This small molecule binds to this protein.
Small molecule (SMILES): CC[C@@H](O)CO

Binding-site contacts:
Ligand atom O02 contacts residue ASN176 of chain 1.B at 3.3 Å (h-bond).
Ligand atom C06 contacts residue TYR172 of chain 1.B at 2.8 Å (hydrophobic).
Ligand atom C06 contacts residue PHE174 of chain 1.B at 3.3 Å (hydrophobic).
Ligand atom C04 contacts residue PHE174 of chain 1.B at 4.2 Å (hydrophobic).
Ligand atom O01 contacts residue LEU222 of chain 1.B at 4.5 Å.
Ligand atom O02 contacts residue ARG178 of chain 1.B at 2.9 Å (salt-bridge).
Ligand atom C03 contacts residue LYS229 of chain 1.B at 4.3 Å.
Ligand atom C05 contacts residue TYR172 of chain 1.B at 3.9 Å (hydrophobic).
Ligand atom O01 contacts residue ARG178 of chain 1.B at 3.1 Å (salt-bridge).
Ligand atom O01 contacts residue ASN176 of chain 1.B at 3.5 Å.
Ligand atom C03 contacts residue PHE174 of chain 1.B at 4.1 Å (hydrophobic).
Ligand atom O01 contacts residue LEU175 of chain 1.B at 4.1 Å.
Ligand atom C04 contacts residue TYR172 of chain 1.B at 3.0 Å (hydrophobic).
Ligand atom O01 contacts residue LYS229 of chain 1.B at 3.9 Å.
Ligand atom O01 contacts residue TYR172 of chain 1.B at 3.7 Å.
Ligand atom C04 contacts residue LYS229 of chain 1.B at 4.1 Å.
Ligand atom C03 contacts residue TYR172 of chain 1.B at 3.8 Å (hydrophobic).
Ligand atom C03 contacts residue ASN176 of chain 1.B at 4.2 Å.
Ligand atom C05 contacts residue ASN176 of chain 1.B at 3.3 Å.
Ligand atom C05 contacts residue ARG178 of chain 1.B at 4.1 Å.
Ligand atom O01 contacts residue PHE174 of chain 1.B at 3.0 Å (h-bond).
Ligand atom C06 contacts residue GLU173 of chain 1.B at 3.3 Å.
Ligand atom C06 contacts residue LYS229 of chain 1.B at 2.8 Å.
Ligand atom C03 contacts residue ARG178 of chain 1.B at 4.0 Å.

Sequence of chain 1.B:
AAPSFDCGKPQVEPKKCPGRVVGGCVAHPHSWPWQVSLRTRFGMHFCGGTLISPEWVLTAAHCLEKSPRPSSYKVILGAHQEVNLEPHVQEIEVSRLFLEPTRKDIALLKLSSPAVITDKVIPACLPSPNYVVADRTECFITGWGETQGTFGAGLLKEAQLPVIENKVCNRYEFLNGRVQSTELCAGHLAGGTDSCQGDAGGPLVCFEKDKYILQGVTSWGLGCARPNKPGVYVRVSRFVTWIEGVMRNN